Sequence of chain 2.A:
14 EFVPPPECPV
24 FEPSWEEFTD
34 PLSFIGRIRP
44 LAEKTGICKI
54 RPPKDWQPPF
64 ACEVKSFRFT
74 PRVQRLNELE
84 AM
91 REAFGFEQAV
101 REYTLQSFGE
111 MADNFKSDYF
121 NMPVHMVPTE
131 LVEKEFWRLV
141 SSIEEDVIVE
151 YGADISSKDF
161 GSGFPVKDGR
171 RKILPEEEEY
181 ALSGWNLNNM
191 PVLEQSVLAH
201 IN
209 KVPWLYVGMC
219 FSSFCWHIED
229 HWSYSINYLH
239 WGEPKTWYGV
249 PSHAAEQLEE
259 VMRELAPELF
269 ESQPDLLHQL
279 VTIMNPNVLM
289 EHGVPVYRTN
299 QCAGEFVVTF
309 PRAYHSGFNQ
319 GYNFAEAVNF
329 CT

Binding-site contacts:
Ligand atom C15 contacts residue ASP154 of chain 2.A at 3.5 Å.
Ligand atom O01 contacts residue TYR214 of chain 2.A at 3.5 Å.
Ligand atom O37 contacts residue TYR151 of chain 2.A at 3.2 Å (h-bond).
Ligand atom C04 contacts residue PHE222 of chain 2.A at 3.3 Å (hydrophobic).
Ligand atom C22 contacts residue TRP212 of chain 2.A at 3.6 Å (hydrophobic).
Ligand atom C34 contacts residue PHE222 of chain 2.A at 3.4 Å (hydrophobic).
Ligand atom C10 contacts residue DMS1 of chain 2.F at 3.3 Å.
Ligand atom O01 contacts residue PHE222 of chain 2.A at 3.2 Å.
Ligand atom C29 contacts residue GLN77 of chain 2.A at 3.2 Å.
Ligand atom C35 contacts residue HIS225 of chain 2.A at 3.3 Å.
Ligand atom C05 contacts residue MN1 of chain 2.C at 3.1 Å.
Ligand atom C32 contacts residue ALA153 of chain 2.A at 3.7 Å (hydrophobic).
Ligand atom C34 contacts residue CYS223 of chain 2.A at 3.5 Å (hydrophobic).
Ligand atom N08 contacts residue HIS225 of chain 2.A at 3.2 Å (h-bond).
Ligand atom C02 contacts residue TYR151 of chain 2.A at 3.2 Å (hydrophobic).
Ligand atom C23 contacts residue HIS225 of chain 2.A at 3.5 Å.
Ligand atom C04 contacts residue TRP245 of chain 2.A at 3.7 Å (hydrophobic).
Ligand atom C10 contacts residue GLU227 of chain 2.A at 3.5 Å.
Ligand atom C21 contacts residue TRP212 of chain 2.A at 3.7 Å (hydrophobic).
Ligand atom C10 contacts residue MN1 of chain 2.C at 3.7 Å.
Ligand atom C02 contacts residue PHE222 of chain 2.A at 3.3 Å (hydrophobic).
Ligand atom C30 contacts residue GLN77 of chain 2.A at 3.6 Å.
Ligand atom C05 contacts residue TRP245 of chain 2.A at 3.5 Å (hydrophobic).
Ligand atom C31 contacts residue ALA153 of chain 2.A at 3.2 Å (hydrophobic).
Ligand atom C07 contacts residue HIS225 of chain 2.A at 3.6 Å.
Ligand atom N17 contacts residue ASP154 of chain 2.A at 3.4 Å (salt-bridge).
Ligand atom O37 contacts residue LYS243 of chain 2.A at 2.8 Å (salt-bridge).
Ligand atom C05 contacts residue PHE222 of chain 2.A at 3.5 Å (hydrophobic).
Ligand atom C05 contacts residue HIS313 of chain 2.A at 3.6 Å.
Ligand atom N09 contacts residue HIS225 of chain 2.A at 3.4 Å (h-bond).
Ligand atom N09 contacts residue MN1 of chain 2.C at 2.8 Å.
Ligand atom N09 contacts residue DMS1 of chain 2.F at 3.0 Å (h-bond).
Ligand atom C33 contacts residue PHE222 of chain 2.A at 3.4 Å (hydrophobic).
Ligand atom O01 contacts residue TYR151 of chain 2.A at 2.5 Å (h-bond).
Ligand atom C03 contacts residue PHE222 of chain 2.A at 3.6 Å (hydrophobic).
Ligand atom C07 contacts residue MN1 of chain 2.C at 3.1 Å.
Ligand atom N06 contacts residue HIS313 of chain 2.A at 3.5 Å (h-bond).
Ligand atom N08 contacts residue MN1 of chain 2.C at 3.1 Å.
Ligand atom N06 contacts residue MN1 of chain 2.C at 2.3 Å.
Ligand atom N06 contacts residue HIS225 of chain 2.A at 3.2 Å (h-bond).

A small-molecule ligand and the protein it binds are described below.
Small molecule (SMILES): C[C@H](OCCN1CCCCC1)c1cnn(-c2cc(C(=O)O)ccn2)c1-c1cccc(-c2ccccc2)c1